Sequence of chain 1.J:
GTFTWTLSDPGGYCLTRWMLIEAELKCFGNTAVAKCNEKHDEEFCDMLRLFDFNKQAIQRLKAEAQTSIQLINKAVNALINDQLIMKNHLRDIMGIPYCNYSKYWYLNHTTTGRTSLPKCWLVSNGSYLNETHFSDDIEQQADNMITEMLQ

Binding-site contacts:
Ligand atom O5 contacts residue GLN69 of chain 1.I at 4.4 Å.
Ligand atom C6 contacts residue THR116 of chain 1.J at 4.3 Å.
Ligand atom C7 contacts residue GLN69 of chain 1.I at 4.3 Å.
Ligand atom O5 contacts residue HIS115 of chain 1.J at 4.2 Å.
Ligand atom O7 contacts residue ASN114 of chain 1.J at 4.1 Å.
Ligand atom C3 contacts residue ASN114 of chain 1.J at 3.8 Å.
Ligand atom C8 contacts residue CYS33 of chain 1.J at 3.8 Å (hydrophobic).
Ligand atom C8 contacts residue THR121 of chain 1.J at 4.1 Å.
Ligand atom C1 contacts residue GLN69 of chain 1.I at 4.1 Å.
Ligand atom C2 contacts residue GLN69 of chain 1.I at 4.2 Å.
Ligand atom C2 contacts residue ASN114 of chain 1.J at 2.4 Å.
Ligand atom C1 contacts residue HIS115 of chain 1.J at 4.5 Å.
Ligand atom C5 contacts residue ASN114 of chain 1.J at 3.7 Å.
Ligand atom C8 contacts residue TYR112 of chain 1.J at 3.7 Å (hydrophobic).
Ligand atom N2 contacts residue THR121 of chain 1.J at 4.2 Å.
Ligand atom N2 contacts residue GLN69 of chain 1.I at 4.3 Å.
Ligand atom O7 contacts residue TYR112 of chain 1.J at 3.5 Å (h-bond).
Ligand atom C7 contacts residue TYR112 of chain 1.J at 3.8 Å (hydrophobic).
Ligand atom O7 contacts residue LYS32 of chain 1.J at 3.8 Å.
Ligand atom O7 contacts residue GLN69 of chain 1.I at 4.1 Å.
Ligand atom C7 contacts residue ASN114 of chain 1.J at 3.7 Å.
Ligand atom C1 contacts residue ASN114 of chain 1.J at 1.4 Å.
Ligand atom O5 contacts residue ASN114 of chain 1.J at 2.4 Å (h-bond).
Ligand atom C4 contacts residue ASN114 of chain 1.J at 4.2 Å.
Ligand atom N2 contacts residue ASN114 of chain 1.J at 2.8 Å (h-bond).
Ligand atom C8 contacts residue LYS32 of chain 1.J at 4.4 Å.

This small molecule binds to this protein.
Small molecule (SMILES): CC(=O)N[C@H]1[C@H](O[C@H]2[C@H](O)[C@@H](NC(C)=O)CO[C@@H]2CO)O[C@H](CO)[C@@H](O)[C@@H]1O

Sequence of chain 1.I:
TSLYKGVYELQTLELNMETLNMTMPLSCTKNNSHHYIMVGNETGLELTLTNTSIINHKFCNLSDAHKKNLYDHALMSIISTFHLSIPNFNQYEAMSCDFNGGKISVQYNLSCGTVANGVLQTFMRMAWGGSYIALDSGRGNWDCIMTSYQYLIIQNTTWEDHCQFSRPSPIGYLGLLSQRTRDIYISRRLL